Binding-site contacts:
Ligand atom O5 contacts residue ASN657 of chain 1.A at 2.4 Å (h-bond).
Ligand atom N2 contacts residue ASN657 of chain 1.A at 2.9 Å (h-bond).
Ligand atom C1 contacts residue ASN657 of chain 1.A at 1.4 Å.
Ligand atom C8 contacts residue HIS655 of chain 1.A at 3.8 Å.
Ligand atom C8 contacts residue ASN657 of chain 1.A at 4.2 Å.
Ligand atom C8 contacts residue VAL656 of chain 1.A at 4.4 Å (hydrophobic).
Ligand atom C4 contacts residue ASN657 of chain 1.A at 4.2 Å.
Ligand atom C7 contacts residue ASN657 of chain 1.A at 3.4 Å.
Ligand atom C3 contacts residue ASN657 of chain 1.A at 3.8 Å.
Ligand atom O7 contacts residue ASN657 of chain 1.A at 3.5 Å (h-bond).
Ligand atom C2 contacts residue ASN657 of chain 1.A at 2.5 Å.
Ligand atom C5 contacts residue ASN657 of chain 1.A at 3.7 Å.

A small-molecule ligand and the protein it binds are described below.
Small molecule (SMILES): CC(=O)N[C@@H]1[C@@H](O)[C@H](O)[C@@H](CO)O[C@H]1O

Sequence of chain 1.A:
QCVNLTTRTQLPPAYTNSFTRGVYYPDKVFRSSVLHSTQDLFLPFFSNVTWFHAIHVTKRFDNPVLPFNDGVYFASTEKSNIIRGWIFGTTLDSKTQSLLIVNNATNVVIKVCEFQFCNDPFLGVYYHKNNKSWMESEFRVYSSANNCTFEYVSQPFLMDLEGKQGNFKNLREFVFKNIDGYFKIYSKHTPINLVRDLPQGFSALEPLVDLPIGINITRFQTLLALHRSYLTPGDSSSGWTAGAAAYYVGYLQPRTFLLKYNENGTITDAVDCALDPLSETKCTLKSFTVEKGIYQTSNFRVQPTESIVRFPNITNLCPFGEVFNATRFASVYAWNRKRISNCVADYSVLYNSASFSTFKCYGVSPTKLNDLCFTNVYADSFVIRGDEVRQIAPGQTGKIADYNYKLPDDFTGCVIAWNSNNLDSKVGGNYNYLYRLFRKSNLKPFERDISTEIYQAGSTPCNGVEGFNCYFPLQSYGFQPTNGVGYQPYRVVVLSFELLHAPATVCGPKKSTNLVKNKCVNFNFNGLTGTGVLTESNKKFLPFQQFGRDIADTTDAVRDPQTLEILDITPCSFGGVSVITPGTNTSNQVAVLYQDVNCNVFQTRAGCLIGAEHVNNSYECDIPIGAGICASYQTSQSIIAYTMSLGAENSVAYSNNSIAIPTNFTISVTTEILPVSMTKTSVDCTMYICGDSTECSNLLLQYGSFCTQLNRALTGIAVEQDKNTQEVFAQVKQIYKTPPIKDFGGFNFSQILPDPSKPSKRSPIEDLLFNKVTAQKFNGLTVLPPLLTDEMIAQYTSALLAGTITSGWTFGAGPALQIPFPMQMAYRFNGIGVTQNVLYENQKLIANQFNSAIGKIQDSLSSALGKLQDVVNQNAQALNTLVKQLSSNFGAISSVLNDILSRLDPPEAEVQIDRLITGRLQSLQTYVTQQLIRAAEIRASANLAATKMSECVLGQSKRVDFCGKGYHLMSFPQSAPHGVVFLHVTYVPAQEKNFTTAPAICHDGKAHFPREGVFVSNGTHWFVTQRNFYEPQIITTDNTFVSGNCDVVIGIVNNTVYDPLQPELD